This protein binds this small molecule.
Small molecule (SMILES): C[C@@H](Cl)C(=O)O

Binding-site contacts:
Ligand atom C6 contacts residue GLY50 of chain 1.B at 4.4 Å.
Ligand atom O2 contacts residue VAL51 of chain 1.B at 3.0 Å (h-bond).
Ligand atom C5 contacts residue LEU285 of chain 1.B at 4.0 Å (hydrophobic).
Ligand atom C4 contacts residue ASN131 of chain 1.B at 4.4 Å.
Ligand atom O3 contacts residue VAL51 of chain 1.B at 4.2 Å.
Ligand atom C4 contacts residue TRP48 of chain 1.B at 4.1 Å (hydrophobic).
Ligand atom C6 contacts residue ASN203 of chain 1.B at 3.6 Å.
Ligand atom O2 contacts residue SER204 of chain 1.B at 2.9 Å (h-bond).
Ligand atom C6 contacts residue LEU288 of chain 1.B at 4.3 Å (hydrophobic).
Ligand atom O3 contacts residue ASN205 of chain 1.B at 4.0 Å.
Ligand atom C4 contacts residue LEU285 of chain 1.B at 4.1 Å (hydrophobic).
Ligand atom O3 contacts residue ASN203 of chain 1.B at 3.1 Å.
Ligand atom O3 contacts residue LEU288 of chain 1.B at 4.0 Å.
Ligand atom C4 contacts residue ASN203 of chain 1.B at 3.6 Å.
Ligand atom O3 contacts residue SER204 of chain 1.B at 2.6 Å (h-bond).
Ligand atom C6 contacts residue SER204 of chain 1.B at 3.6 Å.
Ligand atom CL1 contacts residue ASN203 of chain 1.B at 3.9 Å.
Ligand atom O3 contacts residue TRP48 of chain 1.B at 4.2 Å.
Ligand atom C4 contacts residue VAL51 of chain 1.B at 4.2 Å (hydrophobic).
Ligand atom C4 contacts residue LEU288 of chain 1.B at 3.7 Å (hydrophobic).
Ligand atom C5 contacts residue ASN131 of chain 1.B at 3.4 Å.
Ligand atom O2 contacts residue GLY50 of chain 1.B at 3.4 Å.
Ligand atom C5 contacts residue TYR134 of chain 1.B at 4.0 Å (hydrophobic).
Ligand atom C5 contacts residue ILE52 of chain 1.B at 4.5 Å (hydrophobic).
Ligand atom C6 contacts residue TRP48 of chain 1.B at 3.5 Å (hydrophobic).
Ligand atom CL1 contacts residue GLY50 of chain 1.B at 4.3 Å.
Ligand atom CL1 contacts residue LEU285 of chain 1.B at 4.0 Å.
Ligand atom CL1 contacts residue PHE281 of chain 1.B at 4.4 Å.
Ligand atom CL1 contacts residue ILE52 of chain 1.B at 3.2 Å.
Ligand atom O2 contacts residue TRP48 of chain 1.B at 2.9 Å.
Ligand atom C5 contacts residue LEU288 of chain 1.B at 4.1 Å (hydrophobic).
Ligand atom CL1 contacts residue MET284 of chain 1.B at 3.7 Å.
Ligand atom C5 contacts residue GLY50 of chain 1.B at 4.2 Å.
Ligand atom C6 contacts residue VAL51 of chain 1.B at 3.8 Å (hydrophobic).
Ligand atom C5 contacts residue TRP48 of chain 1.B at 3.2 Å (hydrophobic).
Ligand atom CL1 contacts residue VAL51 of chain 1.B at 3.5 Å.

Sequence of chain 1.B:
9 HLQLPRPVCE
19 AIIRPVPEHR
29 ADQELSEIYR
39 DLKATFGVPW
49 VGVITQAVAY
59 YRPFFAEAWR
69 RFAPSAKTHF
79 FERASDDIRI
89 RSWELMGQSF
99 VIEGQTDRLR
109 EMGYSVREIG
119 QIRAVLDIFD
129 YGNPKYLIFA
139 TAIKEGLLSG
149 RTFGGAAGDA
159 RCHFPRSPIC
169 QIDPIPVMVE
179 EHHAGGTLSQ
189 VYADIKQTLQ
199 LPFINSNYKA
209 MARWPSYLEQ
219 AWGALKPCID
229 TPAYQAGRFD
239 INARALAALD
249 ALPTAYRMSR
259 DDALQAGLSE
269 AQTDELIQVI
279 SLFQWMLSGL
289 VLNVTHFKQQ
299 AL